Sequence of chain 1.B:
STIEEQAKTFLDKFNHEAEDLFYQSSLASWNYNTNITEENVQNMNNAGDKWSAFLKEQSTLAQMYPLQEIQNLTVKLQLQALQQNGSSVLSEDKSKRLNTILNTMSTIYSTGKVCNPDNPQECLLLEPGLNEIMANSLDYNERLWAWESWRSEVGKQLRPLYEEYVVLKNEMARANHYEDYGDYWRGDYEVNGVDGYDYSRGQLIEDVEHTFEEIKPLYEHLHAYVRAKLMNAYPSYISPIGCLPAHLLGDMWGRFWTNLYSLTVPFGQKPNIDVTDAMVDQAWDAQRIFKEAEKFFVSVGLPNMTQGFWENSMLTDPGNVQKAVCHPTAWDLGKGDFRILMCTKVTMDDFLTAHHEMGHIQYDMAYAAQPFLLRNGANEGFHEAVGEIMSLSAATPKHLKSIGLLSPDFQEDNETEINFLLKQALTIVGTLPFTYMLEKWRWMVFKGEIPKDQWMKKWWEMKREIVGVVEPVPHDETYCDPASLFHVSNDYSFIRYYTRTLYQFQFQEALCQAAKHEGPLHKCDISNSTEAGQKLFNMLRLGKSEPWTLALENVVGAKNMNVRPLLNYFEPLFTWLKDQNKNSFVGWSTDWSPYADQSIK

Binding-site contacts:
Ligand atom C7 contacts residue ASN86 of chain 1.B at 3.2 Å.
Ligand atom C7 contacts residue GLN64 of chain 1.B at 4.0 Å.
Ligand atom C7 contacts residue GLN84 of chain 1.B at 4.0 Å.
Ligand atom C2 contacts residue GLN64 of chain 1.B at 3.7 Å.
Ligand atom C8 contacts residue GLN84 of chain 1.B at 3.3 Å.
Ligand atom C4 contacts residue ASN86 of chain 1.B at 4.1 Å.
Ligand atom C3 contacts residue GLN64 of chain 1.B at 3.5 Å.
Ligand atom O3 contacts residue GLN64 of chain 1.B at 4.5 Å.
Ligand atom C8 contacts residue GLN85 of chain 1.B at 3.6 Å.
Ligand atom O7 contacts residue ASN86 of chain 1.B at 3.2 Å (h-bond).
Ligand atom O5 contacts residue GLN64 of chain 1.B at 4.2 Å.
Ligand atom C5 contacts residue GLN64 of chain 1.B at 4.0 Å.
Ligand atom C3 contacts residue ASN86 of chain 1.B at 3.7 Å.
Ligand atom C8 contacts residue GLN64 of chain 1.B at 4.2 Å.
Ligand atom C4 contacts residue GLN64 of chain 1.B at 4.3 Å.
Ligand atom O5 contacts residue ASN86 of chain 1.B at 2.3 Å (h-bond).
Ligand atom C1 contacts residue ASN86 of chain 1.B at 1.4 Å.
Ligand atom C8 contacts residue ASN86 of chain 1.B at 4.1 Å.
Ligand atom C5 contacts residue ASN86 of chain 1.B at 3.6 Å.
Ligand atom N2 contacts residue ASN86 of chain 1.B at 2.8 Å (h-bond).
Ligand atom C1 contacts residue GLN64 of chain 1.B at 3.3 Å.
Ligand atom C2 contacts residue ASN86 of chain 1.B at 2.3 Å.
Ligand atom C7 contacts residue GLN85 of chain 1.B at 4.4 Å.
Ligand atom N2 contacts residue GLN84 of chain 1.B at 4.3 Å.
Ligand atom N2 contacts residue GLN64 of chain 1.B at 3.2 Å (h-bond).

A small-molecule ligand and the protein it binds are described below.
Small molecule (SMILES): CC(=O)N[C@@H]1[C@@H](O)[C@H](O)[C@@H](CO)O[C@H]1O